Sequence of chain 1.A:
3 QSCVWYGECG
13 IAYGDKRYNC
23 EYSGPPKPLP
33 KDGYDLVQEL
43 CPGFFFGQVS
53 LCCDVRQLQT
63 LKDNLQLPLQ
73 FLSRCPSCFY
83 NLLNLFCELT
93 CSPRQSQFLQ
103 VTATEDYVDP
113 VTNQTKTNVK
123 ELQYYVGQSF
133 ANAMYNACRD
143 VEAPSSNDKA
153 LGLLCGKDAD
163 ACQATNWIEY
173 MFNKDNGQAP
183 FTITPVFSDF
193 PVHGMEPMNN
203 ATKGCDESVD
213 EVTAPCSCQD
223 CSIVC

A protein and the small-molecule ligand that binds it are described below.
Small molecule (SMILES): CC(=O)N[C@H]1[C@H](O[C@H]2[C@H](O)[C@@H](NC(C)=O)CO[C@@H]2CO)O[C@H](CO)[C@@H](O)[C@@H]1O

Binding-site contacts:
Ligand atom C5 contacts residue GLY45 of chain 1.A at 3.8 Å.
Ligand atom C7 contacts residue ASN202 of chain 1.A at 3.8 Å.
Ligand atom C8 contacts residue ASN86 of chain 1.A at 3.8 Å.
Ligand atom O5 contacts residue ASN202 of chain 1.A at 2.3 Å (h-bond).
Ligand atom C7 contacts residue ASN86 of chain 1.A at 4.2 Å.
Ligand atom N2 contacts residue ASN202 of chain 1.A at 2.9 Å (h-bond).
Ligand atom O5 contacts residue PHE48 of chain 1.A at 3.9 Å.
Ligand atom C2 contacts residue ASN202 of chain 1.A at 2.4 Å.
Ligand atom O6 contacts residue GLY45 of chain 1.A at 2.7 Å (h-bond).
Ligand atom C3 contacts residue ASN202 of chain 1.A at 3.7 Å.
Ligand atom N2 contacts residue PHE46 of chain 1.A at 3.8 Å.
Ligand atom O6 contacts residue PRO44 of chain 1.A at 4.3 Å.
Ligand atom O7 contacts residue PHE48 of chain 1.A at 4.2 Å.
Ligand atom C2 contacts residue PHE48 of chain 1.A at 3.7 Å (hydrophobic).
Ligand atom O6 contacts residue PHE48 of chain 1.A at 3.2 Å.
Ligand atom O3 contacts residue PHE48 of chain 1.A at 3.5 Å.
Ligand atom C3 contacts residue GLY45 of chain 1.A at 4.1 Å.
Ligand atom O7 contacts residue ASN202 of chain 1.A at 4.2 Å.
Ligand atom C1 contacts residue ASN202 of chain 1.A at 1.4 Å.
Ligand atom N2 contacts residue GLU90 of chain 1.A at 2.8 Å (salt-bridge).
Ligand atom O5 contacts residue GLY45 of chain 1.A at 3.2 Å (h-bond).
Ligand atom C3 contacts residue GLU90 of chain 1.A at 4.2 Å.
Ligand atom C8 contacts residue PHE46 of chain 1.A at 3.6 Å (hydrophobic).
Ligand atom C1 contacts residue GLU90 of chain 1.A at 3.4 Å.
Ligand atom C7 contacts residue PHE46 of chain 1.A at 4.2 Å (hydrophobic).
Ligand atom O3 contacts residue PHE46 of chain 1.A at 4.1 Å.
Ligand atom O3 contacts residue GLY45 of chain 1.A at 2.9 Å (h-bond).
Ligand atom C8 contacts residue CYS89 of chain 1.A at 3.6 Å (hydrophobic).
Ligand atom O7 contacts residue ASN86 of chain 1.A at 3.9 Å.
Ligand atom C8 contacts residue GLU90 of chain 1.A at 3.6 Å.
Ligand atom C1 contacts residue GLY45 of chain 1.A at 4.2 Å.
Ligand atom C6 contacts residue GLY45 of chain 1.A at 3.4 Å.
Ligand atom C3 contacts residue PHE48 of chain 1.A at 3.9 Å (hydrophobic).
Ligand atom C4 contacts residue PHE48 of chain 1.A at 3.8 Å (hydrophobic).
Ligand atom C5 contacts residue ASN202 of chain 1.A at 3.6 Å.
Ligand atom C3 contacts residue PHE46 of chain 1.A at 4.2 Å (hydrophobic).
Ligand atom O7 contacts residue GLY45 of chain 1.A at 3.6 Å.
Ligand atom C2 contacts residue GLU90 of chain 1.A at 3.6 Å.
Ligand atom C4 contacts residue ASN202 of chain 1.A at 4.2 Å.
Ligand atom C7 contacts residue GLU90 of chain 1.A at 3.6 Å.